This protein binds this small molecule.
Small molecule (SMILES): CC(=O)N[C@@H]1[C@@H](O)[C@H](O)[C@@H](CO)O[C@H]1O

Sequence of chain 1.E:
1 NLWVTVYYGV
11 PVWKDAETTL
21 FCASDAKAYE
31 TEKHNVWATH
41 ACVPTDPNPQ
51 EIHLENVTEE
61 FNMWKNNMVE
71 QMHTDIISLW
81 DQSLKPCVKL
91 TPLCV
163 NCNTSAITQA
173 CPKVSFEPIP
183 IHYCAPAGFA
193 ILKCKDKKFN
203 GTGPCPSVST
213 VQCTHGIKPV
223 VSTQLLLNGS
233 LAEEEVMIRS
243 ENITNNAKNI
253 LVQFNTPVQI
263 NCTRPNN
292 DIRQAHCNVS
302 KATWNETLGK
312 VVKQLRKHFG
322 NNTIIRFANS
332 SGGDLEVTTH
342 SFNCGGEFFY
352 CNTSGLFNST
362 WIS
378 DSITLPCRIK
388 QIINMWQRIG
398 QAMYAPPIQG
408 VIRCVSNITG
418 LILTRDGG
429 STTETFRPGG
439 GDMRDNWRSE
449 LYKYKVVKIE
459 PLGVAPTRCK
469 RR

Binding-site contacts:
Ligand atom C2 contacts residue ASN56 of chain 1.E at 2.4 Å.
Ligand atom N2 contacts residue GLU55 of chain 1.E at 3.9 Å.
Ligand atom O7 contacts residue ASN56 of chain 1.E at 4.3 Å.
Ligand atom C1 contacts residue ASN56 of chain 1.E at 1.4 Å.
Ligand atom C8 contacts residue GLU55 of chain 1.E at 3.2 Å.
Ligand atom C4 contacts residue ASN56 of chain 1.E at 4.2 Å.
Ligand atom O5 contacts residue ASN56 of chain 1.E at 2.4 Å (h-bond).
Ligand atom N2 contacts residue ASN56 of chain 1.E at 2.8 Å (h-bond).
Ligand atom C7 contacts residue ASN56 of chain 1.E at 3.7 Å.
Ligand atom C7 contacts residue GLU55 of chain 1.E at 4.1 Å.
Ligand atom C5 contacts residue ASN56 of chain 1.E at 3.7 Å.
Ligand atom C3 contacts residue ASN56 of chain 1.E at 3.7 Å.